The protein below binds the small molecule below.
Small molecule (SMILES): O=C(O)C[C@H](O)C[C@H](O)/C=C/c1c(C2CC2)nc2ccccc2c1-c1ccc(F)cc1

Sequence of chain 4.A:
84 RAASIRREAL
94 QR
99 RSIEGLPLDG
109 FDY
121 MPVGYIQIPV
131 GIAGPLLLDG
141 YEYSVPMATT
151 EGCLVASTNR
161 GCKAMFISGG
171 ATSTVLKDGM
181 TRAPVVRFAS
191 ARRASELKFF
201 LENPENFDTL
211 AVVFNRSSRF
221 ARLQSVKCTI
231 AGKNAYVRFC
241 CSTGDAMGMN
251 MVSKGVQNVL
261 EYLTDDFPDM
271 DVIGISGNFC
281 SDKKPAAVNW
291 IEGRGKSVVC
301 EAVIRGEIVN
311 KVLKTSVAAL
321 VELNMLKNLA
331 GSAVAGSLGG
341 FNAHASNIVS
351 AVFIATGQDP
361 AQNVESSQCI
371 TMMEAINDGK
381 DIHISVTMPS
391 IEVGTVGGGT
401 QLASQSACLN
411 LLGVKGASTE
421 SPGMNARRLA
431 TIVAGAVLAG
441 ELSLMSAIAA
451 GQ

Binding-site contacts:
Ligand atom C29 contacts residue ARG182 of chain 4.A at 3.7 Å.
Ligand atom C01 contacts residue LEU154 of chain 3.A at 3.8 Å (hydrophobic).
Ligand atom C17 contacts residue ASP282 of chain 4.A at 3.3 Å.
Ligand atom O21 contacts residue SER276 of chain 4.A at 3.2 Å.
Ligand atom C27 contacts residue SER253 of chain 4.A at 3.8 Å.
Ligand atom C01 contacts residue SER157 of chain 3.A at 3.7 Å.
Ligand atom C08 contacts residue ALA447 of chain 3.A at 3.5 Å (hydrophobic).
Ligand atom O22 contacts residue SER276 of chain 4.A at 2.6 Å (h-bond).
Ligand atom O22 contacts residue ARG182 of chain 4.A at 3.9 Å.
Ligand atom C11 contacts residue LEU444 of chain 3.A at 3.8 Å (hydrophobic).
Ligand atom C12 contacts residue LEU444 of chain 3.A at 3.9 Å (hydrophobic).
Ligand atom O24 contacts residue LYS283 of chain 4.A at 3.1 Å (salt-bridge).
Ligand atom F31 contacts residue ARG182 of chain 4.A at 2.7 Å.
Ligand atom O23 contacts residue ASP282 of chain 4.A at 2.6 Å (salt-bridge).
Ligand atom C29 contacts residue SER276 of chain 4.A at 3.9 Å.
Ligand atom C02 contacts residue LEU154 of chain 3.A at 3.6 Å (hydrophobic).
Ligand atom O22 contacts residue LYS327 of chain 3.A at 3.2 Å (salt-bridge).
Ligand atom O21 contacts residue LYS327 of chain 3.A at 3.1 Å (salt-bridge).
Ligand atom O22 contacts residue ALA343 of chain 3.A at 3.9 Å.
Ligand atom C18 contacts residue ASP282 of chain 4.A at 3.4 Å.
Ligand atom O24 contacts residue GLU151 of chain 3.A at 3.5 Å (salt-bridge).
Ligand atom O22 contacts residue LYS284 of chain 4.A at 3.2 Å (salt-bridge).
Ligand atom O24 contacts residue ASN347 of chain 3.A at 2.8 Å (h-bond).
Ligand atom C01 contacts residue CYS153 of chain 3.A at 3.4 Å (hydrophobic).
Ligand atom F31 contacts residue ILE275 of chain 4.A at 3.2 Å.
Ligand atom C29 contacts residue ILE275 of chain 4.A at 3.9 Å (hydrophobic).
Ligand atom C28 contacts residue ARG182 of chain 4.A at 3.5 Å.
Ligand atom C17 contacts residue ASN347 of chain 3.A at 3.5 Å.
Ligand atom F31 contacts residue SER253 of chain 4.A at 3.7 Å.
Ligand atom C02 contacts residue HIS344 of chain 3.A at 3.8 Å.
Ligand atom C28 contacts residue ILE275 of chain 4.A at 3.6 Å (hydrophobic).
Ligand atom O22 contacts residue ASN278 of chain 4.A at 3.2 Å (h-bond).
Ligand atom C16 contacts residue ASN347 of chain 3.A at 3.6 Å.
Ligand atom C20 contacts residue LYS327 of chain 3.A at 3.5 Å.
Ligand atom O23 contacts residue ARG182 of chain 4.A at 2.9 Å (salt-bridge).
Ligand atom C20 contacts residue ALA343 of chain 3.A at 3.6 Å (hydrophobic).
Ligand atom C27 contacts residue ILE275 of chain 4.A at 4.0 Å (hydrophobic).
Ligand atom C16 contacts residue ASP282 of chain 4.A at 4.0 Å.
Ligand atom C20 contacts residue SER276 of chain 4.A at 3.3 Å.
Ligand atom C19 contacts residue ALA343 of chain 3.A at 3.2 Å (hydrophobic).

Sequence of chain 3.A:
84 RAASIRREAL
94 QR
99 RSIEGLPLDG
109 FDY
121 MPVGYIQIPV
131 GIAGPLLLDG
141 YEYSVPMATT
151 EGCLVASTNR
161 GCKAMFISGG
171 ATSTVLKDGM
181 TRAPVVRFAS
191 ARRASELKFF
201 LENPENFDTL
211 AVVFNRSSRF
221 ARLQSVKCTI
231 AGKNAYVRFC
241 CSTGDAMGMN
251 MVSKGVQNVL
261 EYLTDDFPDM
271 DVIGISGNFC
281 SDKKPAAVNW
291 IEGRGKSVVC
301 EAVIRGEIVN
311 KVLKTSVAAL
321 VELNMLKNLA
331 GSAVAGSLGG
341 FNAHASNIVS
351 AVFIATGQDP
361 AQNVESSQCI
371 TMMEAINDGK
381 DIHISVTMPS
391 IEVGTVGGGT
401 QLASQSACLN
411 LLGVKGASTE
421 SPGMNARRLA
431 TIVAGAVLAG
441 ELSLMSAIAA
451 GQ